Binding-site contacts:
Ligand atom C4 contacts residue PHE159 of chain 1.B at 3.7 Å (hydrophobic).
Ligand atom N1 contacts residue PHE159 of chain 1.B at 3.8 Å.
Ligand atom N9 contacts residue PHE159 of chain 1.B at 3.8 Å.
Ligand atom N7 contacts residue ILE178 of chain 1.B at 3.7 Å.
Ligand atom CL1 contacts residue ASP204 of chain 1.B at 3.5 Å.
Ligand atom C6 contacts residue CYS91 of chain 1.B at 4.1 Å (hydrophobic).
Ligand atom C8 contacts residue PHE158 of chain 1.B at 3.5 Å (hydrophobic).
Ligand atom C6 contacts residue ILE178 of chain 1.B at 3.6 Å (hydrophobic).
Ligand atom N7 contacts residue PHE159 of chain 1.B at 3.9 Å.
Ligand atom N9 contacts residue ILE178 of chain 1.B at 3.8 Å.
Ligand atom C8 contacts residue ILE178 of chain 1.B at 3.4 Å (hydrophobic).
Ligand atom C6 contacts residue IMD1 of chain 1.Z at 4.0 Å.
Ligand atom C5 contacts residue ILE178 of chain 1.B at 3.5 Å (hydrophobic).
Ligand atom C6 contacts residue GLY92 of chain 1.B at 3.9 Å.
Ligand atom N7 contacts residue MET180 of chain 1.B at 3.3 Å.
Ligand atom CL2 contacts residue ILE178 of chain 1.B at 3.9 Å.
Ligand atom C2 contacts residue CYS91 of chain 1.B at 4.1 Å (hydrophobic).
Ligand atom C5 contacts residue PHE159 of chain 1.B at 3.7 Å (hydrophobic).
Ligand atom CL2 contacts residue CYS91 of chain 1.B at 3.8 Å.
Ligand atom N9 contacts residue PHE158 of chain 1.B at 4.0 Å.
Ligand atom N1 contacts residue ILE178 of chain 1.B at 4.2 Å.
Ligand atom C5 contacts residue GLU179 of chain 1.B at 4.1 Å.
Ligand atom C2 contacts residue PHE159 of chain 1.B at 3.7 Å (hydrophobic).
Ligand atom C8 contacts residue GLU179 of chain 1.B at 4.3 Å.
Ligand atom N3 contacts residue PHE159 of chain 1.B at 3.6 Å.
Ligand atom CL2 contacts residue IMD1 of chain 1.Z at 3.0 Å.
Ligand atom CL2 contacts residue THR90 of chain 1.B at 3.4 Å.
Ligand atom C8 contacts residue MET180 of chain 1.B at 3.7 Å (hydrophobic).
Ligand atom N1 contacts residue GLY92 of chain 1.B at 3.5 Å (h-bond).
Ligand atom C4 contacts residue ILE178 of chain 1.B at 4.1 Å (hydrophobic).
Ligand atom N3 contacts residue LEU206 of chain 1.B at 4.2 Å.
Ligand atom N3 contacts residue GLY92 of chain 1.B at 4.2 Å.
Ligand atom N1 contacts residue CYS91 of chain 1.B at 3.6 Å.
Ligand atom CL2 contacts residue GLU179 of chain 1.B at 3.8 Å.
Ligand atom N7 contacts residue GLU179 of chain 1.B at 3.5 Å.
Ligand atom C6 contacts residue PHE159 of chain 1.B at 3.9 Å (hydrophobic).
Ligand atom C2 contacts residue GLY92 of chain 1.B at 3.6 Å.
Ligand atom C8 contacts residue PHE159 of chain 1.B at 3.9 Å (hydrophobic).
Ligand atom CL1 contacts residue GLY92 of chain 1.B at 3.8 Å.
Ligand atom CL1 contacts residue LEU206 of chain 1.B at 4.0 Å.

Sequence of chain 1.B:
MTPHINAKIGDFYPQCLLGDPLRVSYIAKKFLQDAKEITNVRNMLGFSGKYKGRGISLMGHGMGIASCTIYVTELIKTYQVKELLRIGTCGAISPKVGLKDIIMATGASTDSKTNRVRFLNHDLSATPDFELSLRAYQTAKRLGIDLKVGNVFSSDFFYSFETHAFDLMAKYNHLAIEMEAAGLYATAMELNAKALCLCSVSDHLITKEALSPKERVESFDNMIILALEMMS

The small molecule below binds the protein below.
Small molecule (SMILES): Clc1nc(Cl)c2[nH]cnc2n1